The small molecule below binds the protein below.
Small molecule (SMILES): CSc1nc(-c2cccc(NC(=O)c3c(F)ccc(O)c3CN3C(=O)c4ccccc4C3=O)c2)c(-c2ccnc(NC(C)=O)c2)[nH]1

Binding-site contacts:
Ligand atom C34 contacts residue MET99 of chain 1.A at 3.3 Å (hydrophobic).
Ligand atom N20 contacts residue MET96 of chain 1.A at 3.4 Å.
Ligand atom N20 contacts residue THR160 of chain 1.A at 3.4 Å (h-bond).
Ligand atom C41 contacts residue ASN148 of chain 1.A at 3.0 Å.
Ligand atom C18 contacts residue PHE162 of chain 1.A at 3.2 Å (hydrophobic).
Ligand atom F46 contacts residue MET96 of chain 1.A at 3.3 Å.
Ligand atom N33 contacts residue MET99 of chain 1.A at 2.5 Å (h-bond).
Ligand atom C34 contacts residue GLY102 of chain 1.A at 3.6 Å.
Ligand atom O15 contacts residue LEU164 of chain 1.A at 3.1 Å.
Ligand atom O01 contacts residue LEU83 of chain 1.A at 3.2 Å.
Ligand atom C23 contacts residue MET96 of chain 1.A at 3.5 Å (hydrophobic).
Ligand atom C35 contacts residue MET99 of chain 1.A at 3.4 Å (hydrophobic).
Ligand atom F46 contacts residue LEU83 of chain 1.A at 3.3 Å.
Ligand atom C10 contacts residue ILE65 of chain 1.A at 3.3 Å (hydrophobic).
Ligand atom O45 contacts residue PHE162 of chain 1.A at 2.2 Å (h-bond).
Ligand atom O44 contacts residue LEU83 of chain 1.A at 3.3 Å.
Ligand atom C32 contacts residue MET99 of chain 1.A at 3.4 Å (hydrophobic).
Ligand atom C30 contacts residue GLN97 of chain 1.A at 3.0 Å.
Ligand atom C17 contacts residue PHE162 of chain 1.A at 3.2 Å (hydrophobic).
Ligand atom C11 contacts residue GLU68 of chain 1.A at 3.1 Å.
Ligand atom C39 contacts residue VAL32 of chain 1.A at 3.5 Å (hydrophobic).
Ligand atom O44 contacts residue LEU94 of chain 1.A at 3.5 Å.
Ligand atom O45 contacts residue ASP161 of chain 1.A at 3.5 Å.
Ligand atom N42 contacts residue LYS51 of chain 1.A at 3.0 Å (salt-bridge).
Ligand atom C30 contacts residue ALA49 of chain 1.A at 3.3 Å (hydrophobic).
Ligand atom N31 contacts residue MET99 of chain 1.A at 2.7 Å (h-bond).
Ligand atom C17 contacts residue MET72 of chain 1.A at 3.5 Å (hydrophobic).
Ligand atom C07 contacts residue LEU94 of chain 1.A at 3.3 Å (hydrophobic).
Ligand atom O45 contacts residue MET72 of chain 1.A at 3.3 Å.
Ligand atom F46 contacts residue CYS81 of chain 1.A at 3.5 Å.
Ligand atom N06 contacts residue LEU94 of chain 1.A at 3.4 Å.
Ligand atom C41 contacts residue ASP161 of chain 1.A at 3.2 Å.
Ligand atom C16 contacts residue ASP161 of chain 1.A at 3.5 Å.
Ligand atom C16 contacts residue PHE162 of chain 1.A at 3.2 Å (hydrophobic).
Ligand atom N20 contacts residue ASP161 of chain 1.A at 3.2 Å (salt-bridge).
Ligand atom F46 contacts residue ARG82 of chain 1.A at 3.4 Å.
Ligand atom C18 contacts residue CYS81 of chain 1.A at 3.4 Å (hydrophobic).
Ligand atom C30 contacts residue MET99 of chain 1.A at 3.3 Å (hydrophobic).
Ligand atom C21 contacts residue MET96 of chain 1.A at 3.2 Å (hydrophobic).
Ligand atom N42 contacts residue VAL32 of chain 1.A at 3.4 Å.

Sequence of chain 1.A:
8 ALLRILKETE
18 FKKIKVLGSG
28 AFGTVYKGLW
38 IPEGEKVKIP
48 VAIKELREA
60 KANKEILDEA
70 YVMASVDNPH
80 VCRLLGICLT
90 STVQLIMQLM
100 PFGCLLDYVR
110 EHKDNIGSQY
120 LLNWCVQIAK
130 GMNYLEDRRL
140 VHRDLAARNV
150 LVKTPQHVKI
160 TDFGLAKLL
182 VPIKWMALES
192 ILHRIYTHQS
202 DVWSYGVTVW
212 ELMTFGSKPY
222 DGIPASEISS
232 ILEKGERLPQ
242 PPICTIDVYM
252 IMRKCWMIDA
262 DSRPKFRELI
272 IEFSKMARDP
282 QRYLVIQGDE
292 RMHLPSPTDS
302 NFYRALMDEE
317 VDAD